The small molecule below binds the protein below.
Small molecule (SMILES): Cc1cc(CCCOc2c(C)cc(-c3noc(C(F)(F)F)n3)cc2C)on1

Binding-site contacts:
Ligand atom CM2 contacts residue ILE122 of chain 22.A at 3.8 Å (hydrophobic).
Ligand atom C6B contacts residue LEU181 of chain 22.A at 3.3 Å (hydrophobic).
Ligand atom N3A contacts residue PHE179 of chain 22.A at 3.4 Å.
Ligand atom N2 contacts residue MET214 of chain 22.A at 3.8 Å.
Ligand atom F3 contacts residue PHE179 of chain 22.A at 3.0 Å.
Ligand atom C6B contacts residue ILE98 of chain 22.A at 3.7 Å (hydrophobic).
Ligand atom F1 contacts residue ALA166 of chain 22.A at 3.6 Å.
Ligand atom CM6 contacts residue LEU181 of chain 22.A at 3.5 Å (hydrophobic).
Ligand atom N3A contacts residue TYR144 of chain 22.A at 3.5 Å.
Ligand atom O1A contacts residue MET124 of chain 22.A at 3.2 Å.
Ligand atom F1 contacts residue TYR144 of chain 22.A at 3.3 Å.
Ligand atom CM2 contacts residue ILE77 of chain 22.A at 3.1 Å (hydrophobic).
Ligand atom C5B contacts residue ILE98 of chain 22.A at 3.5 Å (hydrophobic).
Ligand atom C4B contacts residue ILE98 of chain 22.A at 3.8 Å (hydrophobic).
Ligand atom C4 contacts residue LEU100 of chain 22.A at 3.7 Å (hydrophobic).
Ligand atom O1A contacts residue PHE179 of chain 22.A at 3.3 Å.
Ligand atom C4 contacts residue TYR190 of chain 22.A at 3.6 Å (hydrophobic).
Ligand atom C3A contacts residue LEU217 of chain 22.A at 3.6 Å (hydrophobic).
Ligand atom F2 contacts residue TYR142 of chain 22.A at 2.8 Å.
Ligand atom CM6 contacts residue LEU184 of chain 22.A at 3.4 Å (hydrophobic).
Ligand atom O1B contacts residue ILE98 of chain 22.A at 3.3 Å.
Ligand atom F2 contacts residue TYR144 of chain 22.A at 3.0 Å.
Ligand atom N1A contacts residue PHE179 of chain 22.A at 3.6 Å.
Ligand atom N1A contacts residue LEU217 of chain 22.A at 3.3 Å.
Ligand atom F3 contacts residue TYR142 of chain 22.A at 3.8 Å.
Ligand atom O1A contacts residue LEU217 of chain 22.A at 3.0 Å.
Ligand atom C1B contacts residue ILE98 of chain 22.A at 3.4 Å (hydrophobic).
Ligand atom F3 contacts residue VAL168 of chain 22.A at 3.0 Å.
Ligand atom CM3 contacts residue ASN212 of chain 22.A at 3.4 Å.
Ligand atom CM4 contacts residue PHE179 of chain 22.A at 3.5 Å (hydrophobic).
Ligand atom F1 contacts residue PHE179 of chain 22.A at 3.8 Å.
Ligand atom C5B contacts residue LEU181 of chain 22.A at 3.5 Å (hydrophobic).
Ligand atom O1 contacts residue MET214 of chain 22.A at 3.5 Å (h-bond).
Ligand atom C2B contacts residue ILE98 of chain 22.A at 3.7 Å (hydrophobic).
Ligand atom C2A contacts residue PHE179 of chain 22.A at 3.6 Å (hydrophobic).
Ligand atom CM4 contacts residue TYR144 of chain 22.A at 3.8 Å (hydrophobic).
Ligand atom F2 contacts residue MET143 of chain 22.A at 3.3 Å.
Ligand atom C3A contacts residue PHE179 of chain 22.A at 3.1 Å (hydrophobic).
Ligand atom F2 contacts residue ALA166 of chain 22.A at 3.5 Å.
Ligand atom N1A contacts residue MET124 of chain 22.A at 3.5 Å.

Sequence of chain 22.A:
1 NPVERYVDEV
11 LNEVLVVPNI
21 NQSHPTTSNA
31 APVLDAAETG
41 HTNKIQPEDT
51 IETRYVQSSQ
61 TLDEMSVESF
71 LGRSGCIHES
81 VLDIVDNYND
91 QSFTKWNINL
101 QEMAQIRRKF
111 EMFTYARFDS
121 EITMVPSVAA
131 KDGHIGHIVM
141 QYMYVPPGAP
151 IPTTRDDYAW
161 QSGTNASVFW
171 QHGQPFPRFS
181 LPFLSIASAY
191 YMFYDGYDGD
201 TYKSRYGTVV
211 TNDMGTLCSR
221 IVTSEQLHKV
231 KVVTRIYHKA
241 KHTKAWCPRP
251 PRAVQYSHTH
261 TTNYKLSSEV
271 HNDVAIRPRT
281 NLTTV